This small molecule binds to this protein.
Small molecule (SMILES): OC[C@H]1O[C@@](CO)(O[C@H]2O[C@H](CO)[C@@H](O)[C@H](O)[C@H]2O)[C@@H](O)[C@@H]1O

Binding-site contacts:
Ligand atom C4 contacts residue HIS263 of chain 1.A at 3.7 Å.
Ligand atom O5 contacts residue THR102 of chain 1.A at 3.6 Å.
Ligand atom O6 contacts residue ILE101 of chain 1.A at 2.1 Å (h-bond).
Ligand atom C2 contacts residue TYR193 of chain 1.A at 3.8 Å (hydrophobic).
Ligand atom C1 contacts residue MET195 of chain 1.A at 3.2 Å (hydrophobic).
Ligand atom O1 contacts residue TYR194 of chain 1.A at 3.8 Å.
Ligand atom O4 contacts residue ASN215 of chain 1.A at 3.4 Å (h-bond).
Ligand atom C5 contacts residue LEU103 of chain 1.A at 3.5 Å (hydrophobic).
Ligand atom O5 contacts residue LEU103 of chain 1.A at 3.0 Å (h-bond).
Ligand atom O4 contacts residue ILE101 of chain 1.A at 4.0 Å.
Ligand atom O6 contacts residue LEU103 of chain 1.A at 4.0 Å.
Ligand atom C6 contacts residue THR102 of chain 1.A at 1.9 Å.
Ligand atom O6 contacts residue HIS241 of chain 1.A at 4.0 Å.
Ligand atom C4 contacts residue ASN215 of chain 1.A at 4.0 Å.
Ligand atom O2 contacts residue TYR193 of chain 1.A at 3.9 Å.
Ligand atom C3 contacts residue MET217 of chain 1.A at 3.2 Å (hydrophobic).
Ligand atom O5 contacts residue LEU103 of chain 1.A at 3.3 Å.
Ligand atom C6 contacts residue HIS241 of chain 1.A at 3.7 Å.
Ligand atom C2 contacts residue MET217 of chain 1.A at 3.5 Å (hydrophobic).
Ligand atom C5 contacts residue HIS263 of chain 1.A at 3.9 Å.
Ligand atom O4 contacts residue THR102 of chain 1.A at 3.8 Å.
Ligand atom C6 contacts residue LEU103 of chain 1.A at 3.2 Å (hydrophobic).
Ligand atom O6 contacts residue LEU103 of chain 1.A at 3.3 Å.
Ligand atom O2 contacts residue ASN215 of chain 1.A at 3.5 Å.
Ligand atom O3 contacts residue TYR194 of chain 1.A at 3.9 Å.
Ligand atom C5 contacts residue THR102 of chain 1.A at 2.8 Å.
Ligand atom O3 contacts residue ASN215 of chain 1.A at 2.1 Å.
Ligand atom O3 contacts residue ILE101 of chain 1.A at 3.5 Å.
Ligand atom C6 contacts residue LEU103 of chain 1.A at 2.7 Å (hydrophobic).
Ligand atom C4 contacts residue THR102 of chain 1.A at 3.9 Å.
Ligand atom O3 contacts residue MET217 of chain 1.A at 2.5 Å (h-bond).
Ligand atom C6 contacts residue ILE101 of chain 1.A at 3.2 Å (hydrophobic).
Ligand atom C3 contacts residue ASN215 of chain 1.A at 3.5 Å.
Ligand atom O1 contacts residue GLN104 of chain 1.A at 3.9 Å.
Ligand atom O2 contacts residue MET195 of chain 1.A at 3.6 Å.
Ligand atom C5 contacts residue LEU103 of chain 1.A at 3.0 Å (hydrophobic).
Ligand atom O6 contacts residue THR102 of chain 1.A at 2.4 Å.
Ligand atom O4 contacts residue HIS263 of chain 1.A at 2.6 Å.
Ligand atom O2 contacts residue MET217 of chain 1.A at 3.3 Å (h-bond).
Ligand atom O1 contacts residue MET195 of chain 1.A at 3.8 Å.

Sequence of chain 1.A:
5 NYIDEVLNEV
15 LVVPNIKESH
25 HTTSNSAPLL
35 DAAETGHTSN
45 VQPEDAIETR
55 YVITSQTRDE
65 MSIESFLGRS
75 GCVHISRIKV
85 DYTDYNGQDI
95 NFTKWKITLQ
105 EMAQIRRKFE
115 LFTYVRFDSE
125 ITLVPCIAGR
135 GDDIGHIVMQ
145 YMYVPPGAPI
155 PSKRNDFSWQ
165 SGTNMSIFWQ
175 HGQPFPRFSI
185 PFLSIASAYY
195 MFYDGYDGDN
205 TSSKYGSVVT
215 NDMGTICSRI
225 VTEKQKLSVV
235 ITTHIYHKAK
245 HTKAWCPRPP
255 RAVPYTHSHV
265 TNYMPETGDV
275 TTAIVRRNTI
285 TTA